Sequence of chain 1.B:
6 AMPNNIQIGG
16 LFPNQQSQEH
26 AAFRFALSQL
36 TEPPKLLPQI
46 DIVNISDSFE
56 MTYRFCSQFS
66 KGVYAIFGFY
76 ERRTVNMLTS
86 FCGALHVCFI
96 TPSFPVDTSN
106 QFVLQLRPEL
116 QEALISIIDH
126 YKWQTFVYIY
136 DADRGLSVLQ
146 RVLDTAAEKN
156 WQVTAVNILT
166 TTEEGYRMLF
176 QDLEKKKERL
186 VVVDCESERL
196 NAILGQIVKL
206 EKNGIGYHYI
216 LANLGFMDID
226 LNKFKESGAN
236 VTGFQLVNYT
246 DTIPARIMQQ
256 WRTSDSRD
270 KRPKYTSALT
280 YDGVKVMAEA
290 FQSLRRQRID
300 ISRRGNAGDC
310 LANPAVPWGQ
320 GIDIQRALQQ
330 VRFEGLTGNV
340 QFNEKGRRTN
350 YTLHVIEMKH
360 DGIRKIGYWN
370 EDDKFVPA

Sequence of chain 1.D:
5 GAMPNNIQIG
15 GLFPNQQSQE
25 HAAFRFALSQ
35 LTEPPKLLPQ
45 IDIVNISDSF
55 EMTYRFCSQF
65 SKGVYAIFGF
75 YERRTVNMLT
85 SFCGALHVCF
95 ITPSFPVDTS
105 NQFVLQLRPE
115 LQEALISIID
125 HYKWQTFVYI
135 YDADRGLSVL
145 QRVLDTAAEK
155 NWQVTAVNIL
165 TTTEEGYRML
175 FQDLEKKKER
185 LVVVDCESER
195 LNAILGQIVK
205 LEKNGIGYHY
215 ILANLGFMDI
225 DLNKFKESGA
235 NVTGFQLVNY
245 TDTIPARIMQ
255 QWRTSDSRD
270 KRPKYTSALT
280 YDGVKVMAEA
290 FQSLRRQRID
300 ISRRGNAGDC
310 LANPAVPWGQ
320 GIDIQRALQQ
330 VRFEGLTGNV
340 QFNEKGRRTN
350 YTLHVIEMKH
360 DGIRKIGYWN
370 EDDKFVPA

Binding-site contacts:
Ligand atom C2 contacts residue ASN49 of chain 1.B at 2.5 Å.
Ligand atom N2 contacts residue ARG78 of chain 1.B at 4.4 Å.
Ligand atom O5 contacts residue ASP52 of chain 1.B at 3.4 Å.
Ligand atom O7 contacts residue ARG78 of chain 1.B at 4.4 Å.
Ligand atom C1 contacts residue ASP52 of chain 1.B at 4.2 Å.
Ligand atom O7 contacts residue ASN49 of chain 1.B at 3.7 Å.
Ligand atom O3 contacts residue THR103 of chain 1.D at 3.9 Å.
Ligand atom O5 contacts residue ASN49 of chain 1.B at 2.4 Å (h-bond).
Ligand atom N2 contacts residue ASN49 of chain 1.B at 3.0 Å (h-bond).
Ligand atom C4 contacts residue ARG78 of chain 1.B at 4.1 Å.
Ligand atom C2 contacts residue ARG78 of chain 1.B at 4.2 Å.
Ligand atom C7 contacts residue ASN49 of chain 1.B at 3.5 Å.
Ligand atom O5 contacts residue SER51 of chain 1.B at 3.9 Å.
Ligand atom C1 contacts residue ASN49 of chain 1.B at 1.4 Å.
Ligand atom C6 contacts residue SER51 of chain 1.B at 3.4 Å.
Ligand atom C1 contacts residue SER51 of chain 1.B at 3.9 Å.
Ligand atom O6 contacts residue SER51 of chain 1.B at 4.1 Å.
Ligand atom C5 contacts residue ARG78 of chain 1.B at 3.9 Å.
Ligand atom C5 contacts residue ASP52 of chain 1.B at 4.4 Å.
Ligand atom C6 contacts residue ARG78 of chain 1.B at 4.1 Å.
Ligand atom O4 contacts residue ARG78 of chain 1.B at 3.2 Å (salt-bridge).
Ligand atom C6 contacts residue ASP52 of chain 1.B at 3.9 Å.
Ligand atom C4 contacts residue ASN49 of chain 1.B at 4.3 Å.
Ligand atom O6 contacts residue ASP52 of chain 1.B at 2.9 Å (salt-bridge).
Ligand atom C8 contacts residue ARG78 of chain 1.B at 3.2 Å.
Ligand atom C3 contacts residue ASN49 of chain 1.B at 3.8 Å.
Ligand atom C5 contacts residue SER51 of chain 1.B at 3.7 Å.
Ligand atom C1 contacts residue ARG78 of chain 1.B at 4.3 Å.
Ligand atom O7 contacts residue THR84 of chain 1.D at 4.4 Å.
Ligand atom C5 contacts residue ASN49 of chain 1.B at 3.7 Å.
Ligand atom C7 contacts residue ARG78 of chain 1.B at 4.0 Å.

The small molecule below binds the protein below.
Small molecule (SMILES): CC(=O)N[C@H]1[C@H](O[C@H]2[C@H](O)[C@@H](NC(C)=O)CO[C@@H]2CO)O[C@H](CO)[C@@H](O[C@@H]2O[C@H](CO)[C@@H](O)[C@H](O)[C@@H]2O)[C@@H]1O